Sequence of chain 1.A:
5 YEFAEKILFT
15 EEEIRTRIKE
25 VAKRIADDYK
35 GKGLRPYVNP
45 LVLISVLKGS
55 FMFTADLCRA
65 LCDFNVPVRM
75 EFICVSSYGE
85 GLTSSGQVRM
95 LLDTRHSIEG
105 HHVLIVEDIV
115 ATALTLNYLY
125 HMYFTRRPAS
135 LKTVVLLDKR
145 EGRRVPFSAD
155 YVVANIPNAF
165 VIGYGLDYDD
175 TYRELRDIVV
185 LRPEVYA

Binding-site contacts:
Ligand atom O2A contacts residue MG1 of chain 1.D at 2.1 Å.
Ligand atom O3B contacts residue LYS52 of chain 1.A at 3.2 Å (salt-bridge).
Ligand atom O5 contacts residue 7HP1 of chain 1.E at 3.4 Å (h-bond).
Ligand atom C2 contacts residue ASP112 of chain 1.A at 3.5 Å.
Ligand atom PB contacts residue MG1 of chain 1.C at 3.4 Å.
Ligand atom O1B contacts residue MG1 of chain 1.D at 2.1 Å.
Ligand atom O4 contacts residue 7HP1 of chain 1.E at 3.5 Å.
Ligand atom O1B contacts residue ASP171 of chain 1.A at 2.9 Å (salt-bridge).
Ligand atom O2B contacts residue LYS52 of chain 1.A at 3.0 Å (salt-bridge).
Ligand atom O1B contacts residue ARG177 of chain 1.A at 3.1 Å (salt-bridge).
Ligand atom O2B contacts residue ARG177 of chain 1.A at 3.5 Å (salt-bridge).
Ligand atom O2 contacts residue ASP112 of chain 1.A at 2.7 Å (salt-bridge).
Ligand atom O3B contacts residue MG1 of chain 1.C at 2.3 Å.
Ligand atom P contacts residue THR116 of chain 1.A at 3.4 Å.
Ligand atom O3P contacts residue ALA115 of chain 1.A at 3.3 Å.
Ligand atom C3 contacts residue ASP112 of chain 1.A at 3.8 Å.
Ligand atom O1P contacts residue ALA115 of chain 1.A at 3.0 Å (h-bond).
Ligand atom O3P contacts residue 7HP1 of chain 1.E at 3.3 Å (h-bond).
Ligand atom PB contacts residue MG1 of chain 1.D at 3.4 Å.
Ligand atom C1 contacts residue MG1 of chain 1.C at 3.4 Å.
Ligand atom O1P contacts residue THR116 of chain 1.A at 3.1 Å (h-bond).
Ligand atom PA contacts residue MG1 of chain 1.D at 3.3 Å.
Ligand atom C3 contacts residue MG1 of chain 1.C at 3.0 Å.
Ligand atom C2 contacts residue ILE113 of chain 1.A at 3.5 Å (hydrophobic).
Ligand atom O1 contacts residue MG1 of chain 1.C at 2.6 Å.
Ligand atom C5 contacts residue 7HP1 of chain 1.E at 3.7 Å.
Ligand atom O3A contacts residue MG1 of chain 1.C at 3.5 Å.
Ligand atom C3 contacts residue ILE113 of chain 1.A at 3.8 Å (hydrophobic).
Ligand atom C2 contacts residue MG1 of chain 1.C at 3.0 Å.
Ligand atom O2 contacts residue MG1 of chain 1.C at 2.3 Å.
Ligand atom O3 contacts residue GLU111 of chain 1.A at 3.3 Å (salt-bridge).
Ligand atom O3P contacts residue THR116 of chain 1.A at 3.4 Å.
Ligand atom O3A contacts residue MG1 of chain 1.D at 3.7 Å.
Ligand atom O3 contacts residue MG1 of chain 1.C at 2.3 Å.
Ligand atom O1P contacts residue ALA117 of chain 1.A at 3.4 Å (h-bond).
Ligand atom C5 contacts residue ILE113 of chain 1.A at 3.6 Å (hydrophobic).
Ligand atom O2P contacts residue THR116 of chain 1.A at 2.8 Å (h-bond).
Ligand atom PA contacts residue MG1 of chain 1.C at 3.8 Å.
Ligand atom PB contacts residue LYS52 of chain 1.A at 3.8 Å.
Ligand atom O3B contacts residue GLY53 of chain 1.A at 2.9 Å (h-bond).

The small molecule below binds the protein below.
Small molecule (SMILES): O=P(O)(O)OC[C@H]1O[C@H](O[P](=O)(O)OP(=O)(O)O)[C@H](O)[C@@H]1O